A small-molecule ligand and the protein it binds are described below.
Small molecule (SMILES): CC(=O)N[C@@H]1[C@@H](O)[C@H](O)[C@@H](CO)O[C@H]1O

Binding-site contacts:
Ligand atom C4 contacts residue ASN476 of chain 1.A at 4.2 Å.
Ligand atom C5 contacts residue ASN476 of chain 1.A at 3.7 Å.
Ligand atom C1 contacts residue ASN476 of chain 1.A at 1.4 Å.
Ligand atom C3 contacts residue ASN476 of chain 1.A at 3.8 Å.
Ligand atom C7 contacts residue PHE467 of chain 1.A at 4.5 Å (hydrophobic).
Ligand atom O5 contacts residue ASN476 of chain 1.A at 2.4 Å (h-bond).
Ligand atom C2 contacts residue ASN476 of chain 1.A at 2.5 Å.
Ligand atom N2 contacts residue ASN476 of chain 1.A at 2.9 Å (h-bond).
Ligand atom O7 contacts residue PHE467 of chain 1.A at 4.0 Å.
Ligand atom C8 contacts residue ASN476 of chain 1.A at 4.1 Å.
Ligand atom C7 contacts residue ASN476 of chain 1.A at 3.3 Å.
Ligand atom O7 contacts residue ASN476 of chain 1.A at 3.3 Å (h-bond).

Sequence of chain 1.A:
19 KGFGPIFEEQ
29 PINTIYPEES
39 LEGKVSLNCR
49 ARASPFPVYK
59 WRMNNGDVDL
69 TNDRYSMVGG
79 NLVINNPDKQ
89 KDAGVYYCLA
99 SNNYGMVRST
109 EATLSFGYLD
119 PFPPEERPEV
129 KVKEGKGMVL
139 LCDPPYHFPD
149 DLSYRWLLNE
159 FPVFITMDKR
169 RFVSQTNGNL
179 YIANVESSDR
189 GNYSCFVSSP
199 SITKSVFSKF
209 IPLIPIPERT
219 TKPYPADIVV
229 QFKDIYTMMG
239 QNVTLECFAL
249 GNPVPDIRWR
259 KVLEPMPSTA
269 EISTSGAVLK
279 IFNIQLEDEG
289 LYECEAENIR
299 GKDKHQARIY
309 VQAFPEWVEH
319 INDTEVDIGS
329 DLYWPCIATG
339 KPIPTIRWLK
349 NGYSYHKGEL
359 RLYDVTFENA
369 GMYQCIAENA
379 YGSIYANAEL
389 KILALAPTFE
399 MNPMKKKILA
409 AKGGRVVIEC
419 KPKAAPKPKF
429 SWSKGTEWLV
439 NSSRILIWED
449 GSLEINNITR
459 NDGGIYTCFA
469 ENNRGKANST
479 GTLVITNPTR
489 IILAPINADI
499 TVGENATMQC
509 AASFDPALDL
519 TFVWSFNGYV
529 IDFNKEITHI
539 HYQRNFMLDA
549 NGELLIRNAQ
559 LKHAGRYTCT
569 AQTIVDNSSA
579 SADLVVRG